Sequence of chain 1.A:
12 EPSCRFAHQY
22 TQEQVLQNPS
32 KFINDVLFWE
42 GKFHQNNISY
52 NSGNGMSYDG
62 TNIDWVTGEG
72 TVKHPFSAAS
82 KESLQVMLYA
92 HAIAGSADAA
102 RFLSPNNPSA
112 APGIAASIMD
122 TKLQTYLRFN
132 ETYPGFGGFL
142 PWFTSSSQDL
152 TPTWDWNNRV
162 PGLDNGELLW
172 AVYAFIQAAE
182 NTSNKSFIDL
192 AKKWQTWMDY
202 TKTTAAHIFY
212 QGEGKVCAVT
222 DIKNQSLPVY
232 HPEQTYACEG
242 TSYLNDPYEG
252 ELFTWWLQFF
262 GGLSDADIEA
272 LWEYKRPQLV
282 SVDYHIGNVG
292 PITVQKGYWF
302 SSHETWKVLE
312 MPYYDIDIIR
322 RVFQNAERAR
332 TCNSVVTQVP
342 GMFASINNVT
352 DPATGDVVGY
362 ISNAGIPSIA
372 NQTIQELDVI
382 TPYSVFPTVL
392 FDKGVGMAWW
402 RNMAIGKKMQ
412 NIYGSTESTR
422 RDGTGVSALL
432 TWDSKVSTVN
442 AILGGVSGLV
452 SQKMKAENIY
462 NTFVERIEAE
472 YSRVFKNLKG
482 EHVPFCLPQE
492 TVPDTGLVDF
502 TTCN

Binding-site contacts:
Ligand atom O6 contacts residue LYS82 of chain 1.A at 3.0 Å.
Ligand atom O3 contacts residue ASP60 of chain 1.A at 3.9 Å.
Ligand atom O5 contacts residue TYR361 of chain 1.A at 3.9 Å.
Ligand atom C6 contacts residue ASP434 of chain 1.A at 4.0 Å.
Ligand atom C3 contacts residue TYR361 of chain 1.A at 4.3 Å (hydrophobic).
Ligand atom O4 contacts residue ASN348 of chain 1.A at 2.9 Å (h-bond).
Ligand atom C6 contacts residue LYS82 of chain 1.A at 4.3 Å.
Ligand atom C4 contacts residue ASP60 of chain 1.A at 3.2 Å.
Ligand atom C5 contacts residue ASN348 of chain 1.A at 4.1 Å.
Ligand atom C1 contacts residue TYR361 of chain 1.A at 3.8 Å (hydrophobic).
Ligand atom O4 contacts residue HIS75 of chain 1.A at 4.0 Å.
Ligand atom O4 contacts residue ASP60 of chain 1.A at 2.5 Å (salt-bridge).
Ligand atom C2 contacts residue TRP143 of chain 1.A at 4.3 Å (hydrophobic).
Ligand atom C4 contacts residue ASN348 of chain 1.A at 3.9 Å.
Ligand atom C2 contacts residue TYR361 of chain 1.A at 4.5 Å (hydrophobic).
Ligand atom O2 contacts residue TYR361 of chain 1.A at 4.4 Å.
Ligand atom C1 contacts residue TRP143 of chain 1.A at 4.3 Å (hydrophobic).
Ligand atom O6 contacts residue TRP143 of chain 1.A at 4.3 Å.
Ligand atom O3 contacts residue PHE77 of chain 1.A at 3.4 Å.
Ligand atom C6 contacts residue ASP60 of chain 1.A at 3.5 Å.
Ligand atom C5 contacts residue TYR361 of chain 1.A at 3.5 Å (hydrophobic).
Ligand atom O3 contacts residue HIS75 of chain 1.A at 4.3 Å.
Ligand atom O1 contacts residue TYR361 of chain 1.A at 4.3 Å.
Ligand atom O4 contacts residue THR432 of chain 1.A at 3.9 Å.
Ligand atom O1 contacts residue TRP143 of chain 1.A at 4.1 Å.
Ligand atom O6 contacts residue ASP60 of chain 1.A at 2.7 Å (salt-bridge).
Ligand atom C3 contacts residue ASN348 of chain 1.A at 4.2 Å.
Ligand atom O6 contacts residue ASP434 of chain 1.A at 3.6 Å (salt-bridge).
Ligand atom C6 contacts residue ASN348 of chain 1.A at 4.4 Å.
Ligand atom C3 contacts residue ASP60 of chain 1.A at 4.2 Å.
Ligand atom C5 contacts residue ASP60 of chain 1.A at 4.2 Å.
Ligand atom C6 contacts residue TYR361 of chain 1.A at 4.2 Å (hydrophobic).
Ligand atom O5 contacts residue TRP143 of chain 1.A at 3.9 Å.

The small molecule below binds the protein below.
Small molecule (SMILES): OC[C@H]1O[C@@H](O)[C@H](O)[C@@H](O)[C@@H]1O